A small-molecule ligand and the protein it binds are described below.
Small molecule (SMILES): CC(C)C[C@H](NC(=O)[C@@H]1CCCN1C(=O)[C@@H]1CCCN1C(=O)[C@H](CC(C)C)NC(=O)[C@H](CCCN=C(N)N)NC(=O)[C@H](CC1=c2ccccc2=NC1)NC(=O)[C@@H](NC(=O)[C@@H](NC(=O)[C@@H](NC(=O)[C@H](CCCN=C(N)N)NC(=O)[C@@H](N)CO)C(C)C)C(C)C)C(C)C)C(=O)N[C@@H](CC1=NC=NC1)C(=O)O

Binding-site contacts:
Ligand atom C contacts residue PHE177 of chain 2.A at 3.4 Å (hydrophobic).
Ligand atom NE2 contacts residue LEU134 of chain 1.A at 2.8 Å (h-bond).
Ligand atom O contacts residue THR162 of chain 2.A at 2.7 Å (h-bond).
Ligand atom CD1 contacts residue ARG104 of chain 1.A at 3.2 Å.
Ligand atom OXT contacts residue GLN116 of chain 1.A at 3.2 Å (h-bond).
Ligand atom CE1 contacts residue ASN82 of chain 1.A at 3.5 Å.
Ligand atom O contacts residue LEU113 of chain 1.A at 3.5 Å.
Ligand atom O contacts residue THR160 of chain 2.A at 3.5 Å (h-bond).
Ligand atom O contacts residue PHE177 of chain 2.A at 3.5 Å.
Ligand atom CA contacts residue PRO161 of chain 2.A at 3.4 Å (hydrophobic).
Ligand atom N contacts residue PHE177 of chain 2.A at 3.5 Å.
Ligand atom C contacts residue PHE67 of chain 1.A at 3.4 Å (hydrophobic).
Ligand atom OG contacts residue THR162 of chain 2.A at 3.2 Å.
Ligand atom OXT contacts residue HIS64 of chain 1.A at 2.8 Å (h-bond).
Ligand atom OXT contacts residue PHE67 of chain 1.A at 3.4 Å.
Ligand atom N contacts residue ASP164 of chain 2.A at 2.6 Å (salt-bridge).
Ligand atom C contacts residue ASP164 of chain 2.A at 3.4 Å.
Ligand atom NH2 contacts residue LYS155 of chain 2.A at 3.0 Å (salt-bridge).
Ligand atom CA contacts residue ASP164 of chain 2.A at 3.4 Å.
Ligand atom O contacts residue PHE86 of chain 1.A at 3.5 Å.
Ligand atom CD2 contacts residue GLN109 of chain 1.A at 3.2 Å.
Ligand atom N contacts residue ASP178 of chain 2.A at 2.9 Å (salt-bridge).
Ligand atom CE1 contacts residue LEU134 of chain 1.A at 3.3 Å (hydrophobic).
Ligand atom O contacts residue GLN116 of chain 1.A at 3.0 Å (h-bond).
Ligand atom C contacts residue GLN116 of chain 1.A at 3.5 Å.
Ligand atom NH2 contacts residue GLN152 of chain 2.A at 3.3 Å.
Ligand atom N contacts residue ASP164 of chain 2.A at 3.0 Å (salt-bridge).
Ligand atom O contacts residue ASP178 of chain 2.A at 3.4 Å.
Ligand atom CG contacts residue HIS139 of chain 1.A at 3.5 Å.
Ligand atom N contacts residue PRO161 of chain 2.A at 3.4 Å (h-bond).
Ligand atom N contacts residue ASP178 of chain 2.A at 3.1 Å (salt-bridge).
Ligand atom ND1 contacts residue ASN82 of chain 1.A at 2.8 Å (h-bond).
Ligand atom OXT contacts residue ASN82 of chain 1.A at 3.0 Å (h-bond).
Ligand atom O contacts residue PHE67 of chain 1.A at 3.4 Å.
Ligand atom O contacts residue HIS151 of chain 2.A at 3.2 Å (h-bond).
Ligand atom CD1 contacts residue GLN109 of chain 1.A at 3.4 Å.
Ligand atom NH1 contacts residue GLN152 of chain 2.A at 3.5 Å.
Ligand atom NH1 contacts residue ASP148 of chain 2.A at 3.0 Å (salt-bridge).
Ligand atom CD contacts residue HIS139 of chain 1.A at 3.5 Å.
Ligand atom O contacts residue THR163 of chain 2.A at 3.1 Å (h-bond).

Sequence of chain 1.A:
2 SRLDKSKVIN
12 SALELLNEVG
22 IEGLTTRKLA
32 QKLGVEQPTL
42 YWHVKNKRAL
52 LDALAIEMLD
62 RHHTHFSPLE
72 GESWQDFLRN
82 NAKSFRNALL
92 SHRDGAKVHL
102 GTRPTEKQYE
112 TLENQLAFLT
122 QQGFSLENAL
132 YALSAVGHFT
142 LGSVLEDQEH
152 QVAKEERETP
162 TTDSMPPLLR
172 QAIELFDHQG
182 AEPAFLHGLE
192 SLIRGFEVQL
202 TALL

Sequence of chain 2.A:
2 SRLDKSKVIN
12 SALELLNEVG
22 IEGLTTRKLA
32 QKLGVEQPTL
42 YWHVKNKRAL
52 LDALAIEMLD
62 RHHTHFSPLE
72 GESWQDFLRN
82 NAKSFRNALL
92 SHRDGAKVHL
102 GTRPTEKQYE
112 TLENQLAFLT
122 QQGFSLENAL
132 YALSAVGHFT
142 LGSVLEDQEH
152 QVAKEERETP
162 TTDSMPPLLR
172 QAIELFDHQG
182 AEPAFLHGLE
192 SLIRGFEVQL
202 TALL